This small molecule binds to this protein.
Small molecule (SMILES): Nc1ncnc2c1ncn2[C@@H]1O[C@H](CCl)[C@@H](O)[C@H]1O

Sequence of chain 1.A:
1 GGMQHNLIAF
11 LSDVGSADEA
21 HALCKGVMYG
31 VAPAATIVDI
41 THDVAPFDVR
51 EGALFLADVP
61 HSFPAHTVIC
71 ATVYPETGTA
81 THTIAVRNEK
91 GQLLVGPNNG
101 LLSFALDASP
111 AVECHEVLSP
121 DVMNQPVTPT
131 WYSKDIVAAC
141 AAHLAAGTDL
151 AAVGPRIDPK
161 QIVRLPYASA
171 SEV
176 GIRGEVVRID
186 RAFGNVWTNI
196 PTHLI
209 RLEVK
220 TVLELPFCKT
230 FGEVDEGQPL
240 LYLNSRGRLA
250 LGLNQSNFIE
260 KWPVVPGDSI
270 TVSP

Binding-site contacts:
Ligand atom C2 contacts residue PRO75 of chain 2.A at 3.7 Å (hydrophobic).
Ligand atom C5' contacts residue THR130 of chain 2.A at 3.4 Å.
Ligand atom O3' contacts residue TYR74 of chain 2.A at 3.1 Å (h-bond).
Ligand atom N6 contacts residue PHE230 of chain 1.A at 3.4 Å.
Ligand atom C5 contacts residue PHE230 of chain 1.A at 3.6 Å (hydrophobic).
Ligand atom N3 contacts residue PRO75 of chain 2.A at 3.4 Å.
Ligand atom C5 contacts residue PHE47 of chain 2.A at 3.3 Å (hydrophobic).
Ligand atom C1' contacts residue TYR74 of chain 2.A at 3.7 Å (hydrophobic).
Ligand atom N1 contacts residue PHE47 of chain 2.A at 3.7 Å.
Ligand atom N9 contacts residue PHE230 of chain 1.A at 3.6 Å.
Ligand atom N3 contacts residue PHE230 of chain 1.A at 3.5 Å.
Ligand atom C6 contacts residue PHE47 of chain 2.A at 3.5 Å (hydrophobic).
Ligand atom N1 contacts residue GLN254 of chain 1.A at 3.0 Å (h-bond).
Ligand atom O4' contacts residue THR77 of chain 2.A at 3.6 Å.
Ligand atom O3' contacts residue ASP13 of chain 2.A at 3.0 Å (salt-bridge).
Ligand atom CL contacts residue THR77 of chain 2.A at 3.3 Å.
Ligand atom C2' contacts residue PHE188 of chain 1.A at 3.6 Å (hydrophobic).
Ligand atom N1 contacts residue PHE230 of chain 1.A at 3.4 Å.
Ligand atom O4' contacts residue TYR74 of chain 2.A at 3.6 Å.
Ligand atom CL contacts residue SER133 of chain 2.A at 3.2 Å.
Ligand atom C3' contacts residue ASP13 of chain 2.A at 3.8 Å.
Ligand atom C8 contacts residue MET1 of chain 2.C at 3.6 Å (hydrophobic).
Ligand atom N3 contacts residue PHE47 of chain 2.A at 3.6 Å.
Ligand atom N7 contacts residue ASN190 of chain 1.A at 3.4 Å (h-bond).
Ligand atom CL contacts residue THR130 of chain 2.A at 3.5 Å.
Ligand atom C2 contacts residue GLN254 of chain 1.A at 3.6 Å.
Ligand atom N7 contacts residue PHE230 of chain 1.A at 3.4 Å.
Ligand atom N6 contacts residue LEU252 of chain 1.A at 2.9 Å (h-bond).
Ligand atom CL contacts residue TRP131 of chain 2.A at 3.5 Å.
Ligand atom C2 contacts residue PHE230 of chain 1.A at 3.5 Å (hydrophobic).
Ligand atom O2' contacts residue ASP13 of chain 2.A at 2.8 Å (salt-bridge).
Ligand atom CL contacts residue TYR132 of chain 2.A at 3.1 Å.
Ligand atom O3' contacts residue THR72 of chain 2.A at 3.2 Å (h-bond).
Ligand atom C4 contacts residue PHE230 of chain 1.A at 3.5 Å (hydrophobic).
Ligand atom C4 contacts residue PHE47 of chain 2.A at 3.4 Å (hydrophobic).
Ligand atom C8 contacts residue PHE230 of chain 1.A at 3.8 Å (hydrophobic).
Ligand atom C6 contacts residue PHE230 of chain 1.A at 3.4 Å (hydrophobic).
Ligand atom N6 contacts residue ASN190 of chain 1.A at 3.3 Å (h-bond).
Ligand atom O2' contacts residue TYR74 of chain 2.A at 3.7 Å.
Ligand atom C4' contacts residue TYR74 of chain 2.A at 3.4 Å (hydrophobic).

Sequence of chain 2.A:
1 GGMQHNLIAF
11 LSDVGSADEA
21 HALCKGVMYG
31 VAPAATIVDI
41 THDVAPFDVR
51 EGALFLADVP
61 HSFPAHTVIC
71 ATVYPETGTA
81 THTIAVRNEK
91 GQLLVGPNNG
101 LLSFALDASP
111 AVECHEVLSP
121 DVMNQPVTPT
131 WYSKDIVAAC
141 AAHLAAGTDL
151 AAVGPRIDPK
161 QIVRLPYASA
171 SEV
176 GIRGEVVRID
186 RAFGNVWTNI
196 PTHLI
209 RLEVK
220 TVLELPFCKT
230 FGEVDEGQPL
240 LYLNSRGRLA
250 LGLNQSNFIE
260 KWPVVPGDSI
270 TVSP